Binding-site contacts:
Ligand atom C8 contacts residue MET348 of chain 1.B at 4.1 Å (hydrophobic).
Ligand atom O7 contacts residue SER349 of chain 1.B at 2.8 Å (h-bond).
Ligand atom C2 contacts residue SER349 of chain 1.B at 4.4 Å.
Ligand atom O5 contacts residue ILE319 of chain 1.B at 3.5 Å.
Ligand atom C6 contacts residue ILE319 of chain 1.B at 3.5 Å (hydrophobic).
Ligand atom C2 contacts residue ASN321 of chain 1.B at 2.4 Å.
Ligand atom C7 contacts residue ASN321 of chain 1.B at 3.2 Å.
Ligand atom C7 contacts residue SER349 of chain 1.B at 3.6 Å.
Ligand atom C5 contacts residue ILE319 of chain 1.B at 3.9 Å (hydrophobic).
Ligand atom C4 contacts residue ASN321 of chain 1.B at 4.2 Å.
Ligand atom C8 contacts residue SER349 of chain 1.B at 3.8 Å.
Ligand atom O6 contacts residue ARG596 of chain 1.B at 4.3 Å.
Ligand atom C5 contacts residue ASN321 of chain 1.B at 3.7 Å.
Ligand atom C1 contacts residue ASN321 of chain 1.B at 1.4 Å.
Ligand atom C1 contacts residue ILE319 of chain 1.B at 4.5 Å (hydrophobic).
Ligand atom O7 contacts residue ASN321 of chain 1.B at 3.5 Å (h-bond).
Ligand atom C3 contacts residue ASN321 of chain 1.B at 3.7 Å.
Ligand atom O6 contacts residue ILE319 of chain 1.B at 3.8 Å.
Ligand atom O5 contacts residue ASN321 of chain 1.B at 2.4 Å (h-bond).
Ligand atom N2 contacts residue ASN321 of chain 1.B at 2.7 Å (h-bond).
Ligand atom C8 contacts residue ASN321 of chain 1.B at 4.2 Å.

Sequence of chain 1.B:
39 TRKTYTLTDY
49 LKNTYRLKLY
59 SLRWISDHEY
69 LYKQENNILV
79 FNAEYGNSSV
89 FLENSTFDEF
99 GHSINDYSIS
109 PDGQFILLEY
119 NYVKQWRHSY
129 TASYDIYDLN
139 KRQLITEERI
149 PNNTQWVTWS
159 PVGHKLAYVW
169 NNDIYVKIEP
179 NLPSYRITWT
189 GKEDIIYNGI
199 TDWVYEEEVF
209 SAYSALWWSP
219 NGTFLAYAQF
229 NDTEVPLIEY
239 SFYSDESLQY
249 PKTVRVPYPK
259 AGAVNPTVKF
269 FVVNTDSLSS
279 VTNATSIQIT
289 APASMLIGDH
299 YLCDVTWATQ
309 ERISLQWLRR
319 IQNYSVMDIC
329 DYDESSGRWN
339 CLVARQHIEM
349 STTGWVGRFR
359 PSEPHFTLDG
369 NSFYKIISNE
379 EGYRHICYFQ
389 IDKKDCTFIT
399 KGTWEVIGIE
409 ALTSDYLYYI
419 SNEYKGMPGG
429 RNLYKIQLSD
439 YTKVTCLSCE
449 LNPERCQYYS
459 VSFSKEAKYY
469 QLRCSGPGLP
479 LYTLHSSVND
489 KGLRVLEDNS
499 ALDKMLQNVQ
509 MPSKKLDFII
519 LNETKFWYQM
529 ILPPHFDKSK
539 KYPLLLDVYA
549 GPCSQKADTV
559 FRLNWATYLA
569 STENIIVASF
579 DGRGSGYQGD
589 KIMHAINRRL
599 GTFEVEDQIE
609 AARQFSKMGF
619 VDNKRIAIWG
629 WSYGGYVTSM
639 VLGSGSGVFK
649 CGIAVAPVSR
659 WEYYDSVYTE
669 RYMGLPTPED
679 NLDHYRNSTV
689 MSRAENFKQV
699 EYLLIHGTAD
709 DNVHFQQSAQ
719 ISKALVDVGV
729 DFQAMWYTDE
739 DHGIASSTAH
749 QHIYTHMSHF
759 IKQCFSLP

A small-molecule ligand and the protein it binds are described below.
Small molecule (SMILES): CC(=O)N[C@@H]1[C@@H](O)[C@H](O)[C@@H](CO)O[C@H]1O